The protein below binds the small molecule below.
Small molecule (SMILES): C/C(=C/C(=O)c1ccccc1)N[C@@H](Cc1ccc(OCCc2nc(-c3ccccc3)oc2C)cc1)C(=O)O

Sequence of chain 1.E:
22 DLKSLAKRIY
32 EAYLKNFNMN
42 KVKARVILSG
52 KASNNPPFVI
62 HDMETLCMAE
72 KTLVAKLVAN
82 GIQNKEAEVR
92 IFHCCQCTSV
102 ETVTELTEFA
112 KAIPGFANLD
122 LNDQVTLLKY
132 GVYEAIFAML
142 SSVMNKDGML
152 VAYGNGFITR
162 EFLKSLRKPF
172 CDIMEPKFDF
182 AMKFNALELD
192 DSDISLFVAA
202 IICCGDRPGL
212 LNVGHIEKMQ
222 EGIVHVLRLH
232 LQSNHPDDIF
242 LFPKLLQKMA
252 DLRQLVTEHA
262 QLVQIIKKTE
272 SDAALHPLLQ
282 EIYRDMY

Binding-site contacts:
Ligand atom O1G contacts residue MET175 of chain 1.E at 3.1 Å.
Ligand atom CD2 contacts residue CYS96 of chain 1.E at 3.1 Å (hydrophobic).
Ligand atom O2 contacts residue LEU280 of chain 1.E at 3.6 Å.
Ligand atom C1M contacts residue PHE93 of chain 1.E at 3.5 Å (hydrophobic).
Ligand atom C3G contacts residue VAL152 of chain 1.E at 3.7 Å (hydrophobic).
Ligand atom CD1 contacts residue MET175 of chain 1.E at 3.5 Å (hydrophobic).
Ligand atom C3K contacts residue LEU67 of chain 1.E at 3.7 Å (hydrophobic).
Ligand atom O2 contacts residue TYR134 of chain 1.E at 2.5 Å (h-bond).
Ligand atom C1I contacts residue MET175 of chain 1.E at 3.7 Å (hydrophobic).
Ligand atom O2 contacts residue TYR284 of chain 1.E at 3.7 Å.
Ligand atom CE1 contacts residue MET175 of chain 1.E at 3.6 Å (hydrophobic).
Ligand atom CE2 contacts residue CYS96 of chain 1.E at 3.5 Å (hydrophobic).
Ligand atom C1A contacts residue CYS96 of chain 1.E at 3.6 Å (hydrophobic).
Ligand atom C contacts residue SER100 of chain 1.E at 3.6 Å.
Ligand atom C3D contacts residue CYS96 of chain 1.E at 3.5 Å (hydrophobic).
Ligand atom C1H contacts residue ILE174 of chain 1.E at 3.7 Å (hydrophobic).
Ligand atom CD2 contacts residue SER100 of chain 1.E at 3.3 Å.
Ligand atom C contacts residue TYR134 of chain 1.E at 3.5 Å (hydrophobic).
Ligand atom O1 contacts residue TYR134 of chain 1.E at 3.7 Å.
Ligand atom C3E contacts residue MET150 of chain 1.E at 3.5 Å (hydrophobic).
Ligand atom C1F contacts residue CYS96 of chain 1.E at 3.6 Å (hydrophobic).
Ligand atom C1B contacts residue PHE93 of chain 1.E at 3.5 Å (hydrophobic).
Ligand atom C1F contacts residue PHE93 of chain 1.E at 3.6 Å (hydrophobic).
Ligand atom N3H contacts residue VAL152 of chain 1.E at 3.3 Å.
Ligand atom C3C contacts residue VAL152 of chain 1.E at 3.6 Å (hydrophobic).
Ligand atom O2 contacts residue SER100 of chain 1.E at 2.9 Å (h-bond).
Ligand atom C contacts residue TYR284 of chain 1.E at 3.4 Å (hydrophobic).
Ligand atom CA contacts residue SER100 of chain 1.E at 3.4 Å.
Ligand atom O1G contacts residue ILE174 of chain 1.E at 3.7 Å.
Ligand atom O1 contacts residue HIS260 of chain 1.E at 2.8 Å (h-bond).
Ligand atom C3E contacts residue CYS96 of chain 1.E at 3.5 Å (hydrophobic).
Ligand atom C1L contacts residue PHE171 of chain 1.E at 3.2 Å (hydrophobic).
Ligand atom C3M contacts residue CYS95 of chain 1.E at 3.6 Å (hydrophobic).
Ligand atom CB contacts residue SER100 of chain 1.E at 3.4 Å.
Ligand atom C1I contacts residue ILE174 of chain 1.E at 3.5 Å (hydrophobic).
Ligand atom O1 contacts residue TYR284 of chain 1.E at 2.5 Å (h-bond).
Ligand atom C1L contacts residue GLU89 of chain 1.E at 3.7 Å.
Ligand atom N contacts residue CYS96 of chain 1.E at 3.6 Å.
Ligand atom C contacts residue HIS260 of chain 1.E at 3.6 Å.
Ligand atom C3L contacts residue CYS95 of chain 1.E at 3.4 Å (hydrophobic).